Binding-site contacts:
Ligand atom O5 contacts residue ASN9 of chain 1.E at 2.4 Å (h-bond).
Ligand atom C3 contacts residue ASN9 of chain 1.E at 3.8 Å.
Ligand atom C1 contacts residue ASN9 of chain 1.E at 1.4 Å.
Ligand atom C3 contacts residue SER11 of chain 1.E at 4.2 Å.
Ligand atom C2 contacts residue SER11 of chain 1.E at 3.6 Å.
Ligand atom C2 contacts residue ASN9 of chain 1.E at 2.4 Å.
Ligand atom C7 contacts residue ASN9 of chain 1.E at 4.2 Å.
Ligand atom C7 contacts residue SER11 of chain 1.E at 4.1 Å.
Ligand atom C4 contacts residue ASN9 of chain 1.E at 4.3 Å.
Ligand atom O7 contacts residue SER11 of chain 1.E at 3.4 Å.
Ligand atom N2 contacts residue SER11 of chain 1.E at 4.3 Å.
Ligand atom O3 contacts residue SER11 of chain 1.E at 3.5 Å.
Ligand atom C5 contacts residue ASN9 of chain 1.E at 3.7 Å.
Ligand atom N2 contacts residue ASN9 of chain 1.E at 2.9 Å (h-bond).

Sequence of chain 1.E:
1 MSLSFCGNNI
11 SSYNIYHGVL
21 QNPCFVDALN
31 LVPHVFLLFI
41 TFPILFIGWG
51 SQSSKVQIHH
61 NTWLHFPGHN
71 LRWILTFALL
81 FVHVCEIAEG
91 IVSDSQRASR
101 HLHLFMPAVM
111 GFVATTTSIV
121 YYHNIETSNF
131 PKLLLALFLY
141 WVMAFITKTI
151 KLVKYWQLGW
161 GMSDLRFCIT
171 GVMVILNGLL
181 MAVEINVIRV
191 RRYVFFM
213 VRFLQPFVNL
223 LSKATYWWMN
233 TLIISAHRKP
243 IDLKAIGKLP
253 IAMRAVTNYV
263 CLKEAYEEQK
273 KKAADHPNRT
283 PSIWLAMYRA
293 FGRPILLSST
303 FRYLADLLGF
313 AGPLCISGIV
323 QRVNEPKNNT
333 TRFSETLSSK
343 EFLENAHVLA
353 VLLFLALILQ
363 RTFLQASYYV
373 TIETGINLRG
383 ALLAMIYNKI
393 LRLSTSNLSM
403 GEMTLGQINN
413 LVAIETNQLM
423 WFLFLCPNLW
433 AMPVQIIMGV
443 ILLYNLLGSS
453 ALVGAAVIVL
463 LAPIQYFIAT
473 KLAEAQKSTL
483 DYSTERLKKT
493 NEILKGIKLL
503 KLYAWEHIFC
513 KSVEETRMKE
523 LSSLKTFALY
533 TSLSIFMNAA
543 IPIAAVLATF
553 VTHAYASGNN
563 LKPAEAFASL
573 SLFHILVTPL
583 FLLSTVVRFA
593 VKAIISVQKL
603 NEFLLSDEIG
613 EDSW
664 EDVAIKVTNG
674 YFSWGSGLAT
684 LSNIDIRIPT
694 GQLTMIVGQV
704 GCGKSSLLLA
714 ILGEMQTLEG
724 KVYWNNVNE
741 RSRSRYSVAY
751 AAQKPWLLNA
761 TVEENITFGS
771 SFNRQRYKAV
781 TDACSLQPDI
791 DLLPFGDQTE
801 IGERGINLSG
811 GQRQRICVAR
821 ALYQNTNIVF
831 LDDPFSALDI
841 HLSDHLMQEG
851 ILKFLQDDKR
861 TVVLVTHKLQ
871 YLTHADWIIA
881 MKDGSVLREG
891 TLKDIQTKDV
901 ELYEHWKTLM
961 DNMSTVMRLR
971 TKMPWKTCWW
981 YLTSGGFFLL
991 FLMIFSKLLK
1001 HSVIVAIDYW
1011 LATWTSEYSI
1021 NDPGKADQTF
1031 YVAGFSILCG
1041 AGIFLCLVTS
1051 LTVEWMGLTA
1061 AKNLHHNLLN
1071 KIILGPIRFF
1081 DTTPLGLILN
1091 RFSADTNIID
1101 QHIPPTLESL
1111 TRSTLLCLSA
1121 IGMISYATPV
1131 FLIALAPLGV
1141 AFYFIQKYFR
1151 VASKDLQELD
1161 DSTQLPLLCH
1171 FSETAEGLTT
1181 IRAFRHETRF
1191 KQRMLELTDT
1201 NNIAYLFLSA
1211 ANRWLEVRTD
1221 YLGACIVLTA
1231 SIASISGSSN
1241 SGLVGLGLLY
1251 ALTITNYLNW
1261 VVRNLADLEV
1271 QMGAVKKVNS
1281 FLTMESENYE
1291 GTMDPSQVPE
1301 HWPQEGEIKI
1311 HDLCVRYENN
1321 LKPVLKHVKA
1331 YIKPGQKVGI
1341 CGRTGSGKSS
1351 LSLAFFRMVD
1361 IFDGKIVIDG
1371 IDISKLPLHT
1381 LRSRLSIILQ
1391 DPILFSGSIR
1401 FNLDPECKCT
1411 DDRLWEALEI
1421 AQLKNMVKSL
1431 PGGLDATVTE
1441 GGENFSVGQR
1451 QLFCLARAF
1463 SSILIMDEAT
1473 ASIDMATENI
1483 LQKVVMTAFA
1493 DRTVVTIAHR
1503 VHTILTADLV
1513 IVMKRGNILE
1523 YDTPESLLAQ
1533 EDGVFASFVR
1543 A

The protein below binds the small molecule below.
Small molecule (SMILES): CC(=O)N[C@H]1[C@H](O[C@H]2[C@H](O)[C@@H](NC(C)=O)CO[C@@H]2CO)O[C@H](CO)[C@@H](O)[C@@H]1O